This small molecule binds to this protein.
Small molecule (SMILES): Nc1ncnc2c1ncn2[C@@H]1O[C@H](COP(=O)(O)OP(=O)(O)OP(O)(O)=S)[C@@H](O)[C@H]1O

Sequence of chain 1.B:
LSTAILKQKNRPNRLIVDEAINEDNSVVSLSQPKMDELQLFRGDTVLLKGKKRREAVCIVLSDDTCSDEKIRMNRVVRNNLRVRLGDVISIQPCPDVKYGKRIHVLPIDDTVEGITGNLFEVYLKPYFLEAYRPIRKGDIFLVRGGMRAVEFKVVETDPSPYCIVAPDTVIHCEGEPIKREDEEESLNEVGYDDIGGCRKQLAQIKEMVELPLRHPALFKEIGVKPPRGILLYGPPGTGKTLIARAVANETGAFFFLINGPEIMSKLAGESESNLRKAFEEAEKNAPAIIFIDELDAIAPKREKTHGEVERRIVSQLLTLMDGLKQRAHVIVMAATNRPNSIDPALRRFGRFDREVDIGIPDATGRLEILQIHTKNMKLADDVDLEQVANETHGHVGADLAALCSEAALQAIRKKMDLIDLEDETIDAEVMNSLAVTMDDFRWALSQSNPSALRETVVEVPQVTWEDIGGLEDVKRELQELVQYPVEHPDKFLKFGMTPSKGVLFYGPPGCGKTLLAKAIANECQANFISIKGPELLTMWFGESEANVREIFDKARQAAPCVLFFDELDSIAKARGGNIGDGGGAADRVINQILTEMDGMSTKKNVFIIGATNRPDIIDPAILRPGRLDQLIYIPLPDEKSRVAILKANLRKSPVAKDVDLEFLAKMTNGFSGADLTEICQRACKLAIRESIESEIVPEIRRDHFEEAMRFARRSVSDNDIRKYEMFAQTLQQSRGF

Binding-site contacts:
Ligand atom O2A contacts residue GLY265 of chain 1.C at 2.8 Å (h-bond).
Ligand atom O3A contacts residue MG1 of chain 1.Q at 3.0 Å.
Ligand atom O1A contacts residue THR267 of chain 1.C at 3.2 Å (h-bond).
Ligand atom O2B contacts residue MG1 of chain 1.Q at 3.5 Å.
Ligand atom O2B contacts residue LYS266 of chain 1.C at 2.9 Å (salt-bridge).
Ligand atom O3B contacts residue LYS266 of chain 1.C at 3.3 Å (salt-bridge).
Ligand atom N1 contacts residue ASP220 of chain 1.C at 3.5 Å (salt-bridge).
Ligand atom C1' contacts residue GLY423 of chain 1.C at 3.7 Å.
Ligand atom C8 contacts residue GLY265 of chain 1.C at 3.7 Å.
Ligand atom O1A contacts residue GLY265 of chain 1.C at 3.4 Å.
Ligand atom N7 contacts residue LEU268 of chain 1.C at 3.3 Å.
Ligand atom PB contacts residue LYS266 of chain 1.C at 3.7 Å.
Ligand atom C2 contacts residue ASP220 of chain 1.C at 3.8 Å.
Ligand atom N9 contacts residue LEU268 of chain 1.C at 3.3 Å.
Ligand atom O3B contacts residue GLY263 of chain 1.C at 3.7 Å.
Ligand atom N9 contacts residue GLY423 of chain 1.C at 3.7 Å.
Ligand atom C5 contacts residue LEU268 of chain 1.C at 3.2 Å (hydrophobic).
Ligand atom N7 contacts residue GLY265 of chain 1.C at 3.6 Å.
Ligand atom O2G contacts residue GLY263 of chain 1.C at 3.8 Å.
Ligand atom PB contacts residue MG1 of chain 1.Q at 2.4 Å.
Ligand atom O2A contacts residue THR264 of chain 1.C at 3.5 Å (h-bond).
Ligand atom O4' contacts residue ALA424 of chain 1.C at 3.5 Å.
Ligand atom O3B contacts residue MG1 of chain 1.Q at 3.2 Å.
Ligand atom N1 contacts residue ILE395 of chain 1.C at 3.8 Å.
Ligand atom S1G contacts residue ASN363 of chain 1.C at 3.6 Å.
Ligand atom N3 contacts residue HIS399 of chain 1.C at 3.7 Å.
Ligand atom O4' contacts residue GLY423 of chain 1.C at 3.5 Å (h-bond).
Ligand atom PG contacts residue MG1 of chain 1.Q at 3.6 Å.
Ligand atom O2B contacts residue THR267 of chain 1.C at 3.8 Å.
Ligand atom O2A contacts residue GLY263 of chain 1.C at 3.2 Å.
Ligand atom O1B contacts residue MG1 of chain 1.Q at 1.0 Å.
Ligand atom O3G contacts residue MG1 of chain 1.Q at 3.1 Å.
Ligand atom N6 contacts residue GLY222 of chain 1.C at 3.4 Å (h-bond).
Ligand atom O2G contacts residue PRO262 of chain 1.C at 3.8 Å.
Ligand atom C2 contacts residue ILE398 of chain 1.C at 3.5 Å (hydrophobic).
Ligand atom C8 contacts residue LEU268 of chain 1.C at 3.3 Å (hydrophobic).
Ligand atom C4 contacts residue LEU268 of chain 1.C at 3.3 Å (hydrophobic).
Ligand atom O1A contacts residue LYS266 of chain 1.C at 3.6 Å (salt-bridge).
Ligand atom O1B contacts residue THR267 of chain 1.C at 2.9 Å (h-bond).
Ligand atom N7 contacts residue THR264 of chain 1.C at 3.2 Å (h-bond).

Sequence of chain 1.C:
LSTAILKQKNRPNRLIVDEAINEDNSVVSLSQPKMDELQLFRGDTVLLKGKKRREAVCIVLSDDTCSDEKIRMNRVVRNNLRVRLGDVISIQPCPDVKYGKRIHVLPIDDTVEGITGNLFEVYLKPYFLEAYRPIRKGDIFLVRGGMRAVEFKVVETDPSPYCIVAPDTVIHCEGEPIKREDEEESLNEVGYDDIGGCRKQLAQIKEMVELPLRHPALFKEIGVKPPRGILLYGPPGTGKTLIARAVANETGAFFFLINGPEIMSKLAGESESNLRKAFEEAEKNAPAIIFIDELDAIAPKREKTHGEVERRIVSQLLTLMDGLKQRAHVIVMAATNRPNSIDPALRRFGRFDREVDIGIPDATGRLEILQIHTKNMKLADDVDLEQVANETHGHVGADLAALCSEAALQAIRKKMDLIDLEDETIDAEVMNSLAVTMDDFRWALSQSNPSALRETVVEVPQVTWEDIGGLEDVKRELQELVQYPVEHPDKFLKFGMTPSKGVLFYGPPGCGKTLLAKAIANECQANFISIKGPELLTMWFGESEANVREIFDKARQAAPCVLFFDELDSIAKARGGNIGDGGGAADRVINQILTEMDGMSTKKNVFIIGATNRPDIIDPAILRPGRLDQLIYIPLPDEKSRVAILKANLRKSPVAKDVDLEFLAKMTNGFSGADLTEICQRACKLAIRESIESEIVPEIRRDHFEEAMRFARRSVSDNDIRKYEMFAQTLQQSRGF